Binding-site contacts:
Ligand atom O3' contacts residue ALA73 of chain 3.A at 3.5 Å.
Ligand atom N7 contacts residue ILE331 of chain 3.A at 3.5 Å.
Ligand atom C3' contacts residue ASP365 of chain 3.A at 3.5 Å.
Ligand atom P contacts residue TYR412 of chain 3.A at 3.8 Å.
Ligand atom C4' contacts residue ASP365 of chain 3.A at 3.5 Å.
Ligand atom O5' contacts residue GLY366 of chain 3.A at 3.4 Å.
Ligand atom O3P contacts residue SER389 of chain 3.A at 3.3 Å.
Ligand atom O2' contacts residue ASN304 of chain 3.A at 3.9 Å.
Ligand atom C3' contacts residue MET75 of chain 3.A at 4.0 Å (hydrophobic).
Ligand atom N1 contacts residue CYS332 of chain 3.A at 4.0 Å.
Ligand atom C6 contacts residue GLY414 of chain 3.A at 4.0 Å.
Ligand atom O1P contacts residue SER389 of chain 3.A at 3.0 Å (h-bond).
Ligand atom O2P contacts residue GLY366 of chain 3.A at 4.0 Å.
Ligand atom N7 contacts residue MET75 of chain 3.A at 3.9 Å.
Ligand atom C8 contacts residue ILE331 of chain 3.A at 3.8 Å (hydrophobic).
Ligand atom O2P contacts residue ILE368 of chain 3.A at 4.0 Å.
Ligand atom O4' contacts residue GLY329 of chain 3.A at 3.5 Å.
Ligand atom O3' contacts residue MET386 of chain 3.A at 3.8 Å.
Ligand atom O3P contacts residue TYR412 of chain 3.A at 2.6 Å (h-bond).
Ligand atom O6 contacts residue GLY414 of chain 3.A at 3.2 Å (h-bond).
Ligand atom O1P contacts residue LEU387 of chain 3.A at 3.8 Å.
Ligand atom O5' contacts residue SER330 of chain 3.A at 3.9 Å.
Ligand atom O3P contacts residue SER330 of chain 3.A at 2.7 Å (h-bond).
Ligand atom O5' contacts residue GLY329 of chain 3.A at 3.7 Å.
Ligand atom O2 contacts residue CYS332 of chain 3.A at 3.3 Å (h-bond).
Ligand atom N3 contacts residue CYS332 of chain 3.A at 3.5 Å (h-bond).
Ligand atom O3' contacts residue ASP365 of chain 3.A at 2.7 Å (salt-bridge).
Ligand atom O2 contacts residue THR334 of chain 3.A at 3.5 Å (h-bond).
Ligand atom C8 contacts residue MET75 of chain 3.A at 3.6 Å (hydrophobic).
Ligand atom O1P contacts residue GLY388 of chain 3.A at 2.9 Å (h-bond).
Ligand atom O2' contacts residue ASP365 of chain 3.A at 2.9 Å (salt-bridge).
Ligand atom C5' contacts residue GLY388 of chain 3.A at 3.8 Å.
Ligand atom O2P contacts residue SER330 of chain 3.A at 3.2 Å (h-bond).
Ligand atom C2' contacts residue ASP365 of chain 3.A at 4.0 Å.
Ligand atom O2P contacts residue GLY367 of chain 3.A at 3.1 Å (h-bond).
Ligand atom C2 contacts residue CYS332 of chain 3.A at 3.4 Å (hydrophobic).
Ligand atom C5' contacts residue TYR412 of chain 3.A at 3.7 Å (hydrophobic).
Ligand atom P contacts residue SER389 of chain 3.A at 4.0 Å.
Ligand atom P contacts residue SER330 of chain 3.A at 3.8 Å.
Ligand atom N7 contacts residue GLY414 of chain 3.A at 3.4 Å.

Sequence of chain 3.A:
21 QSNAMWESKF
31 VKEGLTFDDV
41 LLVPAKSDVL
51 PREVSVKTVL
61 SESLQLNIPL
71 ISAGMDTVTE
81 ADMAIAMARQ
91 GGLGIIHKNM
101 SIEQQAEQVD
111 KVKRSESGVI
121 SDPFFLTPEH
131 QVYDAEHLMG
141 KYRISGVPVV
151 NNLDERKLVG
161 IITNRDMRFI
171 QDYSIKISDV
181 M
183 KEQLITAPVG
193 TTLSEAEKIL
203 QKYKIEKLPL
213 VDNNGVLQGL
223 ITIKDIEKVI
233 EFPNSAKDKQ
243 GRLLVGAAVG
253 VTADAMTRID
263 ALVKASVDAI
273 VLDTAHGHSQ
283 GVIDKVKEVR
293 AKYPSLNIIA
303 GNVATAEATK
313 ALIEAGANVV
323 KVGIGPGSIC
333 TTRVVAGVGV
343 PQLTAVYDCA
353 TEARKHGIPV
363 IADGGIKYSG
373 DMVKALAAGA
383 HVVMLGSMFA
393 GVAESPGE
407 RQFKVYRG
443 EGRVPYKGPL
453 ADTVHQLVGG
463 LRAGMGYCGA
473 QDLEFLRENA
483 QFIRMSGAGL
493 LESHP

This protein binds this small molecule.
Small molecule (SMILES): O=c1[nH]c(=O)c2[nH+]cn([C@@H]3O[C@H](COP(=O)(O)O)[C@@H](O)[C@H]3O)c2[nH]1